Sequence of chain 1.D:
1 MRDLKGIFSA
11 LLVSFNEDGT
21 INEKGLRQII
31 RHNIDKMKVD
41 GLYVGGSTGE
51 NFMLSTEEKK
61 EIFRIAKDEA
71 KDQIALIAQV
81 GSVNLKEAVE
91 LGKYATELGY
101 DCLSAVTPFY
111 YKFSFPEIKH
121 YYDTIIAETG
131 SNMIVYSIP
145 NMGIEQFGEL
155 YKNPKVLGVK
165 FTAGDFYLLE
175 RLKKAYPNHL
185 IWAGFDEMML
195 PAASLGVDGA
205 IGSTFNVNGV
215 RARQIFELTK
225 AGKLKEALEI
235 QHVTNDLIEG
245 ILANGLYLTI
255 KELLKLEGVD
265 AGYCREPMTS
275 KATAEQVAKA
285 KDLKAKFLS

Binding-site contacts:
Ligand atom C2 contacts residue ALA10 of chain 1.D at 3.9 Å (hydrophobic).
Ligand atom O4 contacts residue ILE205 of chain 1.D at 3.8 Å.
Ligand atom O7 contacts residue SER207 of chain 1.D at 2.7 Å (h-bond).
Ligand atom O2 contacts residue LYS164 of chain 1.D at 2.8 Å (salt-bridge).
Ligand atom O8 contacts residue GLU191 of chain 1.D at 2.6 Å (salt-bridge).
Ligand atom C9 contacts residue GLU191 of chain 1.D at 3.3 Å.
Ligand atom O9 contacts residue GLU191 of chain 1.D at 2.8 Å (salt-bridge).
Ligand atom O1B contacts residue GLY46 of chain 1.D at 3.6 Å.
Ligand atom O8 contacts residue PHE189 of chain 1.D at 3.6 Å.
Ligand atom C3 contacts residue THR48 of chain 1.D at 3.5 Å.
Ligand atom O8 contacts residue GLY188 of chain 1.D at 3.9 Å.
Ligand atom O6 contacts residue ASP190 of chain 1.D at 2.7 Å (salt-bridge).
Ligand atom C1 contacts residue THR48 of chain 1.D at 3.6 Å.
Ligand atom C4 contacts residue GLY188 of chain 1.D at 3.7 Å.
Ligand atom O8 contacts residue ASP190 of chain 1.D at 3.2 Å (salt-bridge).
Ligand atom O4 contacts residue GLY188 of chain 1.D at 2.8 Å (h-bond).
Ligand atom O9 contacts residue LEU246 of chain 1.D at 3.9 Å.
Ligand atom O6 contacts residue GLY188 of chain 1.D at 3.6 Å.
Ligand atom C6 contacts residue ASP190 of chain 1.D at 3.6 Å.
Ligand atom O1B contacts residue LYS164 of chain 1.D at 2.9 Å (salt-bridge).
Ligand atom C2 contacts residue THR48 of chain 1.D at 3.8 Å.
Ligand atom O7 contacts residue LEU250 of chain 1.D at 3.6 Å.
Ligand atom O1B contacts residue TYR43 of chain 1.D at 3.6 Å.
Ligand atom O1A contacts residue ALA10 of chain 1.D at 3.4 Å.
Ligand atom C1 contacts residue SER47 of chain 1.D at 3.4 Å.
Ligand atom C7 contacts residue SER207 of chain 1.D at 3.7 Å.
Ligand atom C8 contacts residue ASP190 of chain 1.D at 3.8 Å.
Ligand atom O10 contacts residue LEU250 of chain 1.D at 3.8 Å.
Ligand atom C1 contacts residue LYS164 of chain 1.D at 3.8 Å.
Ligand atom O6 contacts residue SER207 of chain 1.D at 2.9 Å (h-bond).
Ligand atom O1B contacts residue SER47 of chain 1.D at 3.1 Å (h-bond).
Ligand atom C6 contacts residue GLY188 of chain 1.D at 3.2 Å.
Ligand atom O2 contacts residue ILE205 of chain 1.D at 3.9 Å.
Ligand atom O1A contacts residue GLY46 of chain 1.D at 3.5 Å.
Ligand atom C3 contacts residue SER47 of chain 1.D at 3.6 Å.
Ligand atom C2 contacts residue LYS164 of chain 1.D at 3.8 Å.
Ligand atom C8 contacts residue GLU191 of chain 1.D at 3.4 Å.
Ligand atom O1A contacts residue THR48 of chain 1.D at 2.7 Å (h-bond).
Ligand atom O1A contacts residue SER47 of chain 1.D at 3.1 Å (h-bond).
Ligand atom O6 contacts residue GLY206 of chain 1.D at 3.4 Å.

The protein below binds the small molecule below.
Small molecule (SMILES): CC(=O)N[C@@H]([C@@H](O)[C@H](O)[C@H](O)CO)[C@@H](O)C[C@@H](O)C(=O)O